Binding-site contacts:
Ligand atom O4 contacts residue THR72 of chain 1.B at 2.7 Å (h-bond).
Ligand atom C2 contacts residue TYR100 of chain 1.B at 3.7 Å (hydrophobic).
Ligand atom O3P contacts residue HIS89 of chain 1.B at 3.2 Å (h-bond).
Ligand atom ON1 contacts residue TYR153 of chain 1.B at 3.7 Å.
Ligand atom ON1 contacts residue HIS159 of chain 1.B at 3.0 Å (h-bond).
Ligand atom O1 contacts residue GLU98 of chain 1.B at 2.9 Å (salt-bridge).
Ligand atom P contacts residue TYR161 of chain 1.B at 3.6 Å.
Ligand atom P contacts residue TYR53 of chain 1.B at 3.9 Å.
Ligand atom C5 contacts residue TYR53 of chain 1.B at 3.7 Å (hydrophobic).
Ligand atom C3 contacts residue HIS89 of chain 1.B at 3.8 Å.
Ligand atom C1 contacts residue TYR100 of chain 1.B at 3.6 Å (hydrophobic).
Ligand atom O1 contacts residue ZN1 of chain 1.E at 2.5 Å.
Ligand atom P contacts residue HIS89 of chain 1.B at 3.7 Å.
Ligand atom O2P contacts residue TYR161 of chain 1.B at 2.6 Å (h-bond).
Ligand atom C4 contacts residue THR72 of chain 1.B at 3.4 Å.
Ligand atom O4 contacts residue PHE149 of chain 1.B at 3.5 Å.
Ligand atom ON1 contacts residue HIS89 of chain 1.B at 3.4 Å (h-bond).
Ligand atom C1 contacts residue GLU98 of chain 1.B at 3.0 Å.
Ligand atom O1 contacts residue HIS89 of chain 1.B at 3.1 Å.
Ligand atom O3P contacts residue TYR161 of chain 1.B at 3.6 Å.
Ligand atom C1 contacts residue ZN1 of chain 1.E at 3.1 Å.
Ligand atom O2P contacts residue HIS89 of chain 1.B at 3.2 Å (h-bond).
Ligand atom O3P contacts residue LYS87 of chain 1.B at 3.8 Å.
Ligand atom ON1 contacts residue HIS91 of chain 1.B at 3.6 Å.
Ligand atom ON1 contacts residue ZN1 of chain 1.E at 2.4 Å.
Ligand atom N contacts residue TYR153 of chain 1.B at 3.7 Å.
Ligand atom O1 contacts residue TYR100 of chain 1.B at 2.8 Å (h-bond).
Ligand atom N contacts residue GLU98 of chain 1.B at 3.0 Å (salt-bridge).
Ligand atom O3P contacts residue GLY88 of chain 1.B at 2.8 Å (h-bond).
Ligand atom O1P contacts residue TYR161 of chain 1.B at 3.7 Å.
Ligand atom N contacts residue HIS159 of chain 1.B at 3.3 Å (h-bond).
Ligand atom O3 contacts residue HIS159 of chain 1.B at 3.4 Å (h-bond).
Ligand atom C5 contacts residue VAL55 of chain 1.B at 3.9 Å (hydrophobic).
Ligand atom ON1 contacts residue GLU98 of chain 1.B at 3.1 Å (salt-bridge).
Ligand atom C1 contacts residue HIS89 of chain 1.B at 3.6 Å.
Ligand atom N contacts residue ZN1 of chain 1.E at 3.1 Å.
Ligand atom O1P contacts residue TYR53 of chain 1.B at 2.5 Å (h-bond).
Ligand atom O1 contacts residue HIS137 of chain 1.B at 3.3 Å (h-bond).
Ligand atom O5 contacts residue THR86 of chain 1.B at 3.5 Å.
Ligand atom O3 contacts residue HIS89 of chain 1.B at 3.5 Å.

A protein and the small-molecule ligand that binds it are described below.
Small molecule (SMILES): O=C(NO)[C@@H](O)[C@H](O)[C@H](O)COP(=O)(O)O

Sequence of chain 1.B:
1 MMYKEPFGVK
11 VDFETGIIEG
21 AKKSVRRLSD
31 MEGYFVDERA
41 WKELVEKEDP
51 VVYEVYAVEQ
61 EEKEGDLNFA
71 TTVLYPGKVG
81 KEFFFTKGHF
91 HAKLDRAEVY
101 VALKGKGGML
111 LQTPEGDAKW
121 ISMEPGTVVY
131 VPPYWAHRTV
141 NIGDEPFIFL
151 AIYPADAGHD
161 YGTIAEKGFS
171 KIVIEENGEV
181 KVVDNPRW